Sequence of chain 1.A:
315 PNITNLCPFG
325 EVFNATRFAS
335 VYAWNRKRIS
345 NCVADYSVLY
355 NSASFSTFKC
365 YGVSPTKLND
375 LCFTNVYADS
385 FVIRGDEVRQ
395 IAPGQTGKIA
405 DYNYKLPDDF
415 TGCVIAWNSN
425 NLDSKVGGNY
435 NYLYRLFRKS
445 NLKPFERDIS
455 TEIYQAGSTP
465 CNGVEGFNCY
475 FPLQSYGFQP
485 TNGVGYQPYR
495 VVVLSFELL

The small molecule below binds the protein below.
Small molecule (SMILES): CC(=O)N[C@H]1[C@H](O[C@H]2[C@H](O)[C@@H](NC(C)=O)CO[C@@H]2CO)O[C@H](CO)[C@@H](O)[C@@H]1O

Binding-site contacts:
Ligand atom C7 contacts residue ASN328 of chain 1.A at 3.7 Å.
Ligand atom N2 contacts residue ASN328 of chain 1.A at 3.0 Å (h-bond).
Ligand atom O5 contacts residue ASN328 of chain 1.A at 2.3 Å (h-bond).
Ligand atom O7 contacts residue ASN328 of chain 1.A at 4.0 Å.
Ligand atom C4 contacts residue ASN328 of chain 1.A at 4.3 Å.
Ligand atom C7 contacts residue PHE327 of chain 1.A at 4.3 Å (hydrophobic).
Ligand atom C1 contacts residue ASN328 of chain 1.A at 1.4 Å.
Ligand atom C8 contacts residue PHE327 of chain 1.A at 3.6 Å (hydrophobic).
Ligand atom C5 contacts residue ASN328 of chain 1.A at 3.7 Å.
Ligand atom C3 contacts residue ASN328 of chain 1.A at 3.8 Å.
Ligand atom C8 contacts residue LEU353 of chain 1.A at 3.6 Å (hydrophobic).
Ligand atom C2 contacts residue ASN328 of chain 1.A at 2.5 Å.
Ligand atom O7 contacts residue GLY324 of chain 1.A at 3.7 Å.
Ligand atom C7 contacts residue GLY324 of chain 1.A at 4.4 Å.